Sequence of chain 1.C:
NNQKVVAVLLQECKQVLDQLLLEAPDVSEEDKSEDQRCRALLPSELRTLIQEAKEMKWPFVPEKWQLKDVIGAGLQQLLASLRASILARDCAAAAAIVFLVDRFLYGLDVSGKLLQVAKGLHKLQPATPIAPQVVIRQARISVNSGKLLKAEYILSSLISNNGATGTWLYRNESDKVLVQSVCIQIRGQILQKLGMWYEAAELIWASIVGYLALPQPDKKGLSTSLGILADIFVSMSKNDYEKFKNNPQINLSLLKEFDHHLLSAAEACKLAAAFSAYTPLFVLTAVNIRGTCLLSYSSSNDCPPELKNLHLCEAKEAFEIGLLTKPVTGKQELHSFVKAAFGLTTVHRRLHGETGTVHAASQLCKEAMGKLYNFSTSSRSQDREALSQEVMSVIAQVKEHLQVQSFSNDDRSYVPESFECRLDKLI

Binding-site contacts:
Ligand atom O19 contacts residue ARG153 of chain 1.C at 3.0 Å (salt-bridge).
Ligand atom C02 contacts residue PHE295 of chain 1.C at 3.5 Å (hydrophobic).
Ligand atom C33 contacts residue ASP231 of chain 1.C at 3.2 Å.
Ligand atom O30 contacts residue GLN198 of chain 1.C at 2.2 Å (h-bond).
Ligand atom O30 contacts residue VAL195 of chain 1.C at 3.3 Å.
Ligand atom O30 contacts residue ARG153 of chain 1.C at 3.2 Å (salt-bridge).
Ligand atom C24 contacts residue LYS233 of chain 1.C at 3.3 Å.
Ligand atom C06 contacts residue PHE295 of chain 1.C at 3.4 Å (hydrophobic).
Ligand atom O34 contacts residue ASP231 of chain 1.C at 2.4 Å (salt-bridge).
Ligand atom N03 contacts residue THR237 of chain 1.C at 3.5 Å (h-bond).
Ligand atom O28 contacts residue LYS233 of chain 1.C at 3.3 Å.
Ligand atom N01 contacts residue SER236 of chain 1.C at 3.2 Å (h-bond).
Ligand atom O23 contacts residue ARG116 of chain 1.C at 3.1 Å (salt-bridge).
Ligand atom O17 contacts residue LYS233 of chain 1.C at 2.9 Å (salt-bridge).
Ligand atom O22 contacts residue GLN146 of chain 1.C at 3.4 Å.
Ligand atom O18 contacts residue ARG150 of chain 1.C at 2.8 Å (salt-bridge).
Ligand atom C24 contacts residue PHE61 of chain 1.C at 3.5 Å (hydrophobic).
Ligand atom N08 contacts residue PHE295 of chain 1.C at 3.2 Å.
Ligand atom C06 contacts residue THR237 of chain 1.C at 3.4 Å.
Ligand atom O21 contacts residue PHE61 of chain 1.C at 3.5 Å.
Ligand atom O28 contacts residue THR237 of chain 1.C at 3.2 Å (h-bond).
Ligand atom C09 contacts residue PHE295 of chain 1.C at 3.2 Å (hydrophobic).
Ligand atom C07 contacts residue THR237 of chain 1.C at 3.2 Å.
Ligand atom O17 contacts residue ARG116 of chain 1.C at 3.2 Å.
Ligand atom O25 contacts residue LYS233 of chain 1.C at 2.8 Å (salt-bridge).
Ligand atom O36 contacts residue LYS233 of chain 1.C at 2.7 Å (salt-bridge).
Ligand atom O22 contacts residue ARG150 of chain 1.C at 2.9 Å (salt-bridge).
Ligand atom C14 contacts residue ARG153 of chain 1.C at 3.5 Å.
Ligand atom C31 contacts residue ASP231 of chain 1.C at 3.2 Å.
Ligand atom N03 contacts residue SER236 of chain 1.C at 3.3 Å (h-bond).
Ligand atom O23 contacts residue LYS233 of chain 1.C at 3.1 Å (salt-bridge).
Ligand atom O32 contacts residue GLY234 of chain 1.C at 3.4 Å.
Ligand atom N10 contacts residue PHE295 of chain 1.C at 3.5 Å.
Ligand atom C02 contacts residue THR237 of chain 1.C at 3.3 Å.
Ligand atom O22 contacts residue ARG116 of chain 1.C at 2.7 Å (salt-bridge).
Ligand atom O32 contacts residue TYR224 of chain 1.C at 3.1 Å (h-bond).
Ligand atom C29 contacts residue GLN198 of chain 1.C at 3.3 Å.
Ligand atom O34 contacts residue GLN67 of chain 1.C at 2.6 Å (h-bond).
Ligand atom O32 contacts residue ASP231 of chain 1.C at 2.6 Å (salt-bridge).
Ligand atom O21 contacts residue ARG153 of chain 1.C at 3.0 Å (salt-bridge).

The small molecule below binds the protein below.
Small molecule (SMILES): Nc1ncnc2c1ncn2[C@@H]1O[C@H](COP(=O)(O)OP(=O)(O)O[C@@H]2O[C@H]([C@@H](O)CO)[C@@H](O)[C@H](O)[C@@H]2O)[C@@H](O)[C@H]1O